The small molecule below binds the protein below.
Small molecule (SMILES): CC(C)C[C@H](NC(=O)[C@@H](N)Cc1ccc(OP(=O)(O)O)cc1)C(=O)N[C@@H](CCCN=C(N)N)C(=O)N[C@H](C(=O)N[C@@H](C)C(=O)O)C(C)C

Binding-site contacts:
Ligand atom CD2 contacts residue ARG12 of chain 1.A at 3.9 Å.
Ligand atom O3P contacts residue ARG32 of chain 1.A at 2.7 Å (salt-bridge).
Ligand atom N contacts residue ARG12 of chain 1.A at 3.9 Å.
Ligand atom P contacts residue SER34 of chain 1.A at 3.8 Å.
Ligand atom CD1 contacts residue LYS57 of chain 1.A at 4.0 Å.
Ligand atom P contacts residue ARG12 of chain 1.A at 4.0 Å.
Ligand atom CD1 contacts residue HIS58 of chain 1.A at 3.7 Å.
Ligand atom O2P contacts residue THR36 of chain 1.A at 3.2 Å.
Ligand atom CB contacts residue THR72 of chain 1.A at 3.6 Å.
Ligand atom O1P contacts residue ARG32 of chain 1.A at 2.6 Å (salt-bridge).
Ligand atom CG contacts residue ARG12 of chain 1.A at 3.8 Å.
Ligand atom C contacts residue HIS58 of chain 1.A at 3.7 Å.
Ligand atom O1P contacts residue SER34 of chain 1.A at 3.5 Å.
Ligand atom CG contacts residue HIS58 of chain 1.A at 3.9 Å.
Ligand atom OH contacts residue THR36 of chain 1.A at 3.5 Å (h-bond).
Ligand atom CB contacts residue ARG74 of chain 1.A at 3.1 Å.
Ligand atom CG1 contacts residue THR72 of chain 1.A at 3.3 Å.
Ligand atom N contacts residue HIS58 of chain 1.A at 3.0 Å (h-bond).
Ligand atom CD2 contacts residue LYS60 of chain 1.A at 3.5 Å.
Ligand atom CE2 contacts residue ARG12 of chain 1.A at 3.8 Å.
Ligand atom CG2 contacts residue TYR59 of chain 1.A at 3.6 Å (hydrophobic).
Ligand atom O1P contacts residue GLU35 of chain 1.A at 2.9 Å (salt-bridge).
Ligand atom O3P contacts residue ARG12 of chain 1.A at 2.7 Å (salt-bridge).
Ligand atom CA contacts residue HIS58 of chain 1.A at 3.5 Å.
Ligand atom CD1 contacts residue LYS60 of chain 1.A at 3.7 Å.
Ligand atom CE1 contacts residue ARG12 of chain 1.A at 3.4 Å.
Ligand atom CG1 contacts residue GLY93 of chain 1.A at 3.5 Å.
Ligand atom CD1 contacts residue TYR59 of chain 1.A at 4.0 Å (hydrophobic).
Ligand atom CE1 contacts residue CYS42 of chain 1.A at 3.6 Å (hydrophobic).
Ligand atom P contacts residue ARG32 of chain 1.A at 3.5 Å.
Ligand atom CA contacts residue ARG74 of chain 1.A at 3.9 Å.
Ligand atom CD1 contacts residue ARG12 of chain 1.A at 3.6 Å.
Ligand atom CE2 contacts residue THR36 of chain 1.A at 3.5 Å.
Ligand atom P contacts residue THR36 of chain 1.A at 4.0 Å.
Ligand atom CZ contacts residue ARG12 of chain 1.A at 3.5 Å.
Ligand atom CB contacts residue THR72 of chain 1.A at 3.8 Å.
Ligand atom CE2 contacts residue LYS60 of chain 1.A at 3.5 Å.
Ligand atom CB contacts residue HIS58 of chain 1.A at 3.9 Å.
Ligand atom OH contacts residue SER34 of chain 1.A at 3.0 Å (h-bond).
Ligand atom CE1 contacts residue HIS58 of chain 1.A at 4.0 Å.

Sequence of chain 1.A:
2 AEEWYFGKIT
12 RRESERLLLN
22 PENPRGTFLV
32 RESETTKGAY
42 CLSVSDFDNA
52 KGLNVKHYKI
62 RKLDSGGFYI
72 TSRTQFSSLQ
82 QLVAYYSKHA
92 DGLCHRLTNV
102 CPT